Sequence of chain 1.G:
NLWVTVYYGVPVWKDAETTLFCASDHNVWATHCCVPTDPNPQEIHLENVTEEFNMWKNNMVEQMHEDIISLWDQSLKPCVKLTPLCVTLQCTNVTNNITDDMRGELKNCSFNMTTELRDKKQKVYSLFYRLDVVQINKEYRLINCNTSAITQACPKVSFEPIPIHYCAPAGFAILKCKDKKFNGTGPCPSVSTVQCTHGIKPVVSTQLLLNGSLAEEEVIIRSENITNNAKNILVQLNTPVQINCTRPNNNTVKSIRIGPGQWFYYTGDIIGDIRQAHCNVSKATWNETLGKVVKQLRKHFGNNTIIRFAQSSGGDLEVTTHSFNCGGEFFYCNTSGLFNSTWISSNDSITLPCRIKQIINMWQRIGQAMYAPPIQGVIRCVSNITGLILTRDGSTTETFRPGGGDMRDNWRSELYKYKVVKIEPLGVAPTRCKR

Binding-site contacts:
Ligand atom C3 contacts residue ASN298 of chain 1.G at 3.9 Å.
Ligand atom O5 contacts residue ILE319 of chain 1.G at 4.2 Å.
Ligand atom C5 contacts residue ASN298 of chain 1.G at 3.8 Å.
Ligand atom O7 contacts residue ASN298 of chain 1.G at 3.4 Å (h-bond).
Ligand atom C1 contacts residue ASN298 of chain 1.G at 1.5 Å.
Ligand atom C8 contacts residue VAL437 of chain 1.G at 3.6 Å (hydrophobic).
Ligand atom C7 contacts residue VAL437 of chain 1.G at 4.4 Å (hydrophobic).
Ligand atom C2 contacts residue ASN298 of chain 1.G at 2.6 Å.
Ligand atom C4 contacts residue ASN298 of chain 1.G at 4.4 Å.
Ligand atom N2 contacts residue ASN298 of chain 1.G at 3.0 Å (h-bond).
Ligand atom O5 contacts residue ASN298 of chain 1.G at 2.5 Å (h-bond).
Ligand atom O6 contacts residue ILE319 of chain 1.G at 4.3 Å.
Ligand atom C8 contacts residue ASN298 of chain 1.G at 3.9 Å.
Ligand atom C7 contacts residue ASN298 of chain 1.G at 3.4 Å.

A small-molecule ligand and the protein it binds are described below.
Small molecule (SMILES): CC(=O)N[C@H]1[C@H](O[C@H]2[C@H](O)[C@@H](NC(C)=O)CO[C@@H]2CO)O[C@H](CO)[C@@H](O)[C@@H]1O